Sequence of chain 1.A:
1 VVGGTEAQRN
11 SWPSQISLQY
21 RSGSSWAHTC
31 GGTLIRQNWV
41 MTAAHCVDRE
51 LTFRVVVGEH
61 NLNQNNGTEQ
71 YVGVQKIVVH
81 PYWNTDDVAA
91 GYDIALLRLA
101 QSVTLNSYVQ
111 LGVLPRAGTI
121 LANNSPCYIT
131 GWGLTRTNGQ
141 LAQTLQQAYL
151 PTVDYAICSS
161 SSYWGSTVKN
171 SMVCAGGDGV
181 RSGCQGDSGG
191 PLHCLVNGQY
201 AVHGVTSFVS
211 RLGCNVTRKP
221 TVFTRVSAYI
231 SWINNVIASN

Binding-site contacts:
Ligand atom C7 contacts residue HIS45 of chain 1.A at 3.4 Å.
Ligand atom C4 contacts residue HIS45 of chain 1.A at 3.8 Å.
Ligand atom C9 contacts residue HIS45 of chain 1.A at 3.8 Å.
Ligand atom C6 contacts residue HIS45 of chain 1.A at 3.8 Å.
Ligand atom C12 contacts residue VAL209 of chain 1.A at 3.7 Å (hydrophobic).
Ligand atom C3 contacts residue HIS45 of chain 1.A at 3.8 Å.
Ligand atom C8 contacts residue HIS45 of chain 1.A at 3.4 Å.
Ligand atom N2 contacts residue CYS46 of chain 1.A at 3.6 Å.
Ligand atom N2 contacts residue THR29 of chain 1.A at 2.9 Å (h-bond).
Ligand atom O1 contacts residue ALA43 of chain 1.A at 3.5 Å.
Ligand atom CL contacts residue SER207 of chain 1.A at 3.4 Å.
Ligand atom O2 contacts residue GLN185 of chain 1.A at 3.7 Å.
Ligand atom C11 contacts residue CYS184 of chain 1.A at 3.5 Å (hydrophobic).
Ligand atom C9 contacts residue SER207 of chain 1.A at 3.2 Å.
Ligand atom C3 contacts residue CYS30 of chain 1.A at 3.9 Å (hydrophobic).
Ligand atom O1 contacts residue SER188 of chain 1.A at 2.3 Å (h-bond).
Ligand atom N3 contacts residue CYS30 of chain 1.A at 3.5 Å (h-bond).
Ligand atom C12 contacts residue THR206 of chain 1.A at 3.8 Å.
Ligand atom O1 contacts residue CYS30 of chain 1.A at 3.8 Å.
Ligand atom O1 contacts residue HIS45 of chain 1.A at 3.8 Å.
Ligand atom C12 contacts residue CYS184 of chain 1.A at 3.8 Å (hydrophobic).
Ligand atom C10 contacts residue SER188 of chain 1.A at 2.9 Å.
Ligand atom CL contacts residue HIS45 of chain 1.A at 3.6 Å.
Ligand atom C5 contacts residue THR29 of chain 1.A at 3.4 Å.
Ligand atom C10 contacts residue SER207 of chain 1.A at 3.9 Å.
Ligand atom N3 contacts residue THR29 of chain 1.A at 2.9 Å (h-bond).
Ligand atom N1 contacts residue HIS45 of chain 1.A at 3.4 Å (h-bond).
Ligand atom O3 contacts residue SER207 of chain 1.A at 3.4 Å (h-bond).
Ligand atom C9 contacts residue SER188 of chain 1.A at 2.8 Å.
Ligand atom C2 contacts residue HIS45 of chain 1.A at 3.8 Å.
Ligand atom O1 contacts residue CYS46 of chain 1.A at 3.1 Å (h-bond).
Ligand atom C8 contacts residue SER188 of chain 1.A at 2.9 Å.
Ligand atom C2 contacts residue SER188 of chain 1.A at 2.4 Å.
Ligand atom C1 contacts residue SER188 of chain 1.A at 1.4 Å.
Ligand atom C3 contacts residue SER188 of chain 1.A at 3.5 Å.
Ligand atom O3 contacts residue PHE208 of chain 1.A at 3.7 Å.
Ligand atom O1 contacts residue GLY189 of chain 1.A at 3.7 Å.
Ligand atom O3 contacts residue SER188 of chain 1.A at 3.3 Å (h-bond).
Ligand atom O2 contacts residue SER188 of chain 1.A at 3.2 Å (h-bond).
Ligand atom C12 contacts residue PHE208 of chain 1.A at 3.9 Å (hydrophobic).

A protein and the small-molecule ligand that binds it are described below.
Small molecule (SMILES): CCOC(=O)[C@@H](Cl)c1ccc(NC(=N)N)cc1C(=O)O